The small molecule below binds the protein below.
Small molecule (SMILES): CC(=O)N[C@@H]1[C@@H](O)[C@H](O)[C@@H](CO)O[C@H]1O

Binding-site contacts:
Ligand atom C2 contacts residue ASN327 of chain 2.A at 2.1 Å.
Ligand atom N2 contacts residue ASN327 of chain 2.A at 3.0 Å (h-bond).
Ligand atom O5 contacts residue ASN327 of chain 2.A at 2.5 Å (h-bond).
Ligand atom C5 contacts residue ASN327 of chain 2.A at 3.6 Å.
Ligand atom C7 contacts residue ASN327 of chain 2.A at 3.5 Å.
Ligand atom O6 contacts residue ASN327 of chain 2.A at 4.1 Å.
Ligand atom C4 contacts residue ASN327 of chain 2.A at 3.6 Å.
Ligand atom O7 contacts residue ASN327 of chain 2.A at 3.4 Å (h-bond).
Ligand atom C3 contacts residue ASN327 of chain 2.A at 3.4 Å.
Ligand atom O3 contacts residue ASN327 of chain 2.A at 4.4 Å.
Ligand atom C1 contacts residue ASN327 of chain 2.A at 1.5 Å.

Sequence of chain 2.A:
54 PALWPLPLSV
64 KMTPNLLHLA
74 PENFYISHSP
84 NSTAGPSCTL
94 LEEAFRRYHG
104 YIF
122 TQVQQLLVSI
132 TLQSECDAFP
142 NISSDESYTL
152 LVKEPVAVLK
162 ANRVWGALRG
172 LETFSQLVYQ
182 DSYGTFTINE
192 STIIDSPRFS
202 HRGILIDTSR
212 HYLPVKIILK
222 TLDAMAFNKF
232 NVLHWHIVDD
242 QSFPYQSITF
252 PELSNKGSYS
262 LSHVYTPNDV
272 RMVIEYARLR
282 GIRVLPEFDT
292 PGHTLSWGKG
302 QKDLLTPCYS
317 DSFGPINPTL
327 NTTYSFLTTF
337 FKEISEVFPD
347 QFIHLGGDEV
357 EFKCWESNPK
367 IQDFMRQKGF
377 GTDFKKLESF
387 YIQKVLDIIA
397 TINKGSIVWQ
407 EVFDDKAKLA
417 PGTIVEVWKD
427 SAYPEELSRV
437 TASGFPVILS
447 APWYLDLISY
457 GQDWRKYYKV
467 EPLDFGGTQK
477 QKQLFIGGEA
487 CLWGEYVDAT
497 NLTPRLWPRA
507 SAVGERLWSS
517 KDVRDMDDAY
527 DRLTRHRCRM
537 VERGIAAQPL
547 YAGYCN